Sequence of chain 2.B:
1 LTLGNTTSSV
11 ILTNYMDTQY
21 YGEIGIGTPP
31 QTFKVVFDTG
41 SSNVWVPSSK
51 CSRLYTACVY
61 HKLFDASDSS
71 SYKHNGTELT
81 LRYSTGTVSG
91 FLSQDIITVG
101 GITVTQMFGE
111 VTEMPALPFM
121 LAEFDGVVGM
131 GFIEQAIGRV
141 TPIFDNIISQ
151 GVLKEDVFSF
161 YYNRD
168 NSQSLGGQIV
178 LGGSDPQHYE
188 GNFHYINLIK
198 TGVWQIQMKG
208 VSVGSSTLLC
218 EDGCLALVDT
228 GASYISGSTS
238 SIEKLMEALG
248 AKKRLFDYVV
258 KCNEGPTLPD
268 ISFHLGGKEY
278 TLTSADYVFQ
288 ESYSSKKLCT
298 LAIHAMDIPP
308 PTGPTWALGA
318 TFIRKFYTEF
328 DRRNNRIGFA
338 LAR

This small molecule binds to this protein.
Small molecule (SMILES): CC(=O)N[C@@H]1[C@@H](O)[C@H](O)[C@@H](CO)O[C@H]1O

Binding-site contacts:
Ligand atom O7 contacts residue ASN75 of chain 2.B at 4.2 Å.
Ligand atom C4 contacts residue ASN75 of chain 2.B at 4.3 Å.
Ligand atom N2 contacts residue ASN75 of chain 2.B at 2.9 Å (h-bond).
Ligand atom O5 contacts residue ASN75 of chain 2.B at 2.5 Å (h-bond).
Ligand atom C8 contacts residue ASN75 of chain 2.B at 3.3 Å.
Ligand atom C2 contacts residue ASN75 of chain 2.B at 2.4 Å.
Ligand atom C1 contacts residue ASN75 of chain 2.B at 1.4 Å.
Ligand atom C5 contacts residue ASN75 of chain 2.B at 3.7 Å.
Ligand atom C3 contacts residue ASN75 of chain 2.B at 3.8 Å.
Ligand atom C1 contacts residue THR77 of chain 2.B at 4.0 Å.
Ligand atom C7 contacts residue ASN75 of chain 2.B at 3.8 Å.